A protein and the small-molecule ligand that binds it are described below.
Small molecule (SMILES): CC(=O)N[C@@H]1[C@@H](O)[C@H](O)[C@@H](CO)O[C@H]1O

Sequence of chain 8.B:
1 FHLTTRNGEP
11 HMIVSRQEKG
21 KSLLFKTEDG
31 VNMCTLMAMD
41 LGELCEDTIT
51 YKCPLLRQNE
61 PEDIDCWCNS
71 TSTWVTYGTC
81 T

Binding-site contacts:
Ligand atom C6 contacts residue LEU24 of chain 8.B at 4.5 Å (hydrophobic).
Ligand atom C7 contacts residue SER70 of chain 8.B at 4.4 Å.
Ligand atom N2 contacts residue VAL31 of chain 8.B at 4.0 Å.
Ligand atom C1 contacts residue ASN69 of chain 8.B at 2.7 Å.
Ligand atom C2 contacts residue ASN69 of chain 8.B at 4.2 Å.
Ligand atom C4 contacts residue VAL31 of chain 8.B at 3.8 Å (hydrophobic).
Ligand atom C8 contacts residue SER70 of chain 8.B at 3.7 Å.
Ligand atom O6 contacts residue NAG1 of chain 8.R at 3.0 Å.
Ligand atom C4 contacts residue NAG1 of chain 8.R at 3.2 Å.
Ligand atom O5 contacts residue MET33 of chain 8.B at 4.2 Å.
Ligand atom O7 contacts residue ASN69 of chain 8.B at 3.8 Å.
Ligand atom C3 contacts residue NAG1 of chain 8.R at 3.7 Å.
Ligand atom N2 contacts residue ASN69 of chain 8.B at 4.3 Å.
Ligand atom C8 contacts residue ARG57 of chain 8.B at 4.2 Å.
Ligand atom O4 contacts residue NAG1 of chain 8.R at 3.0 Å.
Ligand atom C5 contacts residue ASN69 of chain 8.B at 3.7 Å.
Ligand atom C1 contacts residue VAL31 of chain 8.B at 4.3 Å (hydrophobic).
Ligand atom O1 contacts residue SER70 of chain 8.B at 4.2 Å.
Ligand atom C5 contacts residue NAG1 of chain 8.R at 4.3 Å.
Ligand atom C6 contacts residue NAG1 of chain 8.R at 4.3 Å.
Ligand atom C5 contacts residue VAL31 of chain 8.B at 4.2 Å (hydrophobic).
Ligand atom C3 contacts residue VAL31 of chain 8.B at 3.0 Å (hydrophobic).
Ligand atom O1 contacts residue ASN69 of chain 8.B at 2.1 Å (h-bond).
Ligand atom C5 contacts residue MET33 of chain 8.B at 3.7 Å (hydrophobic).
Ligand atom C7 contacts residue ASN69 of chain 8.B at 3.8 Å.
Ligand atom C8 contacts residue ASN69 of chain 8.B at 3.4 Å.
Ligand atom O4 contacts residue VAL31 of chain 8.B at 3.3 Å.
Ligand atom O3 contacts residue VAL31 of chain 8.B at 3.6 Å.
Ligand atom C6 contacts residue MET33 of chain 8.B at 3.5 Å (hydrophobic).
Ligand atom O1 contacts residue MET33 of chain 8.B at 3.9 Å.
Ligand atom O3 contacts residue NAG1 of chain 8.R at 2.6 Å (h-bond).
Ligand atom O1 contacts residue VAL31 of chain 8.B at 3.4 Å (h-bond).
Ligand atom C2 contacts residue VAL31 of chain 8.B at 4.0 Å (hydrophobic).
Ligand atom C6 contacts residue ASN69 of chain 8.B at 4.4 Å.
Ligand atom O5 contacts residue ASN69 of chain 8.B at 2.8 Å (h-bond).